A protein and the small-molecule ligand that binds it are described below.
Small molecule (SMILES): O=c1c(O)c(-c2ccc(O)c(O)c2)oc2cc(O)cc(O)c12

Binding-site contacts:
Ligand atom C5 contacts residue TYR97 of chain 1.A at 3.1 Å (hydrophobic).
Ligand atom O23 contacts residue HIS77 of chain 1.A at 3.6 Å (h-bond).
Ligand atom O13 contacts residue ILE94 of chain 1.A at 3.6 Å.
Ligand atom C10 contacts residue HIS77 of chain 1.B at 3.2 Å.
Ligand atom C5 contacts residue GLN73 of chain 1.B at 3.1 Å.
Ligand atom O27 contacts residue HIS77 of chain 1.B at 3.6 Å.
Ligand atom C19 contacts residue HIS77 of chain 1.A at 3.5 Å.
Ligand atom C9 contacts residue TYR97 of chain 1.A at 3.7 Å (hydrophobic).
Ligand atom O12 contacts residue TYR97 of chain 1.B at 3.6 Å.
Ligand atom C15 contacts residue HIS77 of chain 1.A at 3.6 Å.
Ligand atom C4 contacts residue TYR97 of chain 1.A at 3.1 Å (hydrophobic).
Ligand atom O29 contacts residue GLN73 of chain 1.B at 3.3 Å.
Ligand atom C3 contacts residue HIS77 of chain 1.B at 3.5 Å.
Ligand atom C9 contacts residue HIS77 of chain 1.B at 3.4 Å.
Ligand atom O23 contacts residue TYR97 of chain 1.B at 3.1 Å.
Ligand atom C14 contacts residue HIS77 of chain 1.A at 3.6 Å.
Ligand atom O30 contacts residue TYR97 of chain 1.A at 3.6 Å.
Ligand atom C4 contacts residue HIS77 of chain 1.B at 3.6 Å.
Ligand atom O13 contacts residue HIS77 of chain 1.B at 3.6 Å.
Ligand atom C19 contacts residue TYR97 of chain 1.A at 3.7 Å (hydrophobic).
Ligand atom C3 contacts residue TYR97 of chain 1.A at 3.4 Å (hydrophobic).
Ligand atom O24 contacts residue HIS77 of chain 1.A at 3.7 Å.
Ligand atom O12 contacts residue HIS77 of chain 1.B at 3.4 Å.
Ligand atom C2 contacts residue TYR97 of chain 1.A at 3.5 Å (hydrophobic).
Ligand atom C18 contacts residue HIS77 of chain 1.A at 3.4 Å.
Ligand atom C16 contacts residue HIS77 of chain 1.A at 3.6 Å.
Ligand atom C11 contacts residue HIS77 of chain 1.B at 3.3 Å.
Ligand atom O24 contacts residue TYR97 of chain 1.B at 3.4 Å.
Ligand atom C17 contacts residue TYR97 of chain 1.B at 3.5 Å (hydrophobic).
Ligand atom O30 contacts residue ILE94 of chain 1.A at 2.9 Å (h-bond).
Ligand atom C19 contacts residue TYR97 of chain 1.B at 3.6 Å (hydrophobic).
Ligand atom C14 contacts residue HIS77 of chain 1.B at 3.7 Å.
Ligand atom C1 contacts residue TYR97 of chain 1.A at 3.6 Å (hydrophobic).
Ligand atom C1 contacts residue ALA98 of chain 1.A at 3.8 Å (hydrophobic).
Ligand atom O29 contacts residue ALA101 of chain 1.A at 3.0 Å.
Ligand atom C17 contacts residue HIS77 of chain 1.A at 3.5 Å.
Ligand atom O12 contacts residue TYR97 of chain 1.A at 3.4 Å.
Ligand atom C6 contacts residue GLN73 of chain 1.B at 3.3 Å.
Ligand atom C18 contacts residue TYR97 of chain 1.B at 3.5 Å (hydrophobic).
Ligand atom C6 contacts residue TYR97 of chain 1.A at 3.4 Å (hydrophobic).

Sequence of chain 1.B:
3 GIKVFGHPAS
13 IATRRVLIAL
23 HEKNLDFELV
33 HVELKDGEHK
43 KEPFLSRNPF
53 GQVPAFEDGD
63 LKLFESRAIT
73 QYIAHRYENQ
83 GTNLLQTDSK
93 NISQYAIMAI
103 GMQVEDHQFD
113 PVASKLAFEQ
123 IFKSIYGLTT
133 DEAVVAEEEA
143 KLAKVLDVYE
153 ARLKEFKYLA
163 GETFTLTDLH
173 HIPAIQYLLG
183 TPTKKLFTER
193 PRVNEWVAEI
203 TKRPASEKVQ

Sequence of chain 1.A:
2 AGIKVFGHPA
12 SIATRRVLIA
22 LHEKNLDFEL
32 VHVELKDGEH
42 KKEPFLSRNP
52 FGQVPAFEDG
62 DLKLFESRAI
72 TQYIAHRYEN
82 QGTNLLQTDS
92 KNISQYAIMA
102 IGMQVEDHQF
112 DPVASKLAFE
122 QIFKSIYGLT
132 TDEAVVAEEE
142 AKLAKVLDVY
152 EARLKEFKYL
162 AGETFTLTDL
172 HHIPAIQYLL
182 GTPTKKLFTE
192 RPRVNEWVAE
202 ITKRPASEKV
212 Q